Binding-site contacts:
Ligand atom C10 contacts residue ASN375 of chain 1.A at 3.6 Å.
Ligand atom C07 contacts residue TYR379 of chain 1.A at 3.7 Å (hydrophobic).
Ligand atom C03 contacts residue PHE189 of chain 1.A at 3.5 Å (hydrophobic).
Ligand atom C23 contacts residue ASN356 of chain 1.A at 3.2 Å.
Ligand atom O25 contacts residue ASN356 of chain 1.A at 3.1 Å (h-bond).
Ligand atom N26 contacts residue SER199 of chain 1.A at 3.1 Å (h-bond).
Ligand atom O02 contacts residue ASP188 of chain 1.A at 2.8 Å (salt-bridge).
Ligand atom C19 contacts residue VAL110 of chain 1.A at 3.7 Å (hydrophobic).
Ligand atom C07 contacts residue ASN375 of chain 1.A at 3.3 Å.
Ligand atom N11 contacts residue TYR379 of chain 1.A at 3.6 Å.
Ligand atom C24 contacts residue ASN356 of chain 1.A at 3.2 Å.
Ligand atom C09 contacts residue ASP109 of chain 1.A at 3.5 Å.
Ligand atom N11 contacts residue ASP109 of chain 1.A at 2.4 Å (salt-bridge).
Ligand atom C17 contacts residue VAL110 of chain 1.A at 3.7 Å (hydrophobic).
Ligand atom C04 contacts residue ILE372 of chain 1.A at 3.5 Å (hydrophobic).
Ligand atom C17 contacts residue PHE353 of chain 1.A at 3.6 Å (hydrophobic).
Ligand atom C27 contacts residue TRP105 of chain 1.A at 3.4 Å (hydrophobic).
Ligand atom O18 contacts residue VAL113 of chain 1.A at 3.3 Å.
Ligand atom C28 contacts residue PHE189 of chain 1.A at 3.5 Å (hydrophobic).
Ligand atom C12 contacts residue ASP109 of chain 1.A at 3.1 Å.
Ligand atom C23 contacts residue TYR371 of chain 1.A at 3.6 Å (hydrophobic).
Ligand atom O18 contacts residue VAL110 of chain 1.A at 3.7 Å.
Ligand atom C10 contacts residue PHE189 of chain 1.A at 3.5 Å (hydrophobic).
Ligand atom O14 contacts residue VAL113 of chain 1.A at 3.6 Å.
Ligand atom C05 contacts residue TYR371 of chain 1.A at 3.6 Å (hydrophobic).
Ligand atom O02 contacts residue PHE189 of chain 1.A at 3.2 Å (h-bond).
Ligand atom C13 contacts residue PHE352 of chain 1.A at 3.7 Å (hydrophobic).
Ligand atom O14 contacts residue TRP349 of chain 1.A at 3.6 Å.
Ligand atom C01 contacts residue HIS89 of chain 1.A at 3.4 Å.
Ligand atom C10 contacts residue TYR371 of chain 1.A at 3.7 Å (hydrophobic).
Ligand atom O18 contacts residue THR114 of chain 1.A at 3.5 Å (h-bond).
Ligand atom C07 contacts residue ASP109 of chain 1.A at 3.7 Å.
Ligand atom O14 contacts residue ASP109 of chain 1.A at 2.9 Å (salt-bridge).
Ligand atom N11 contacts residue ASN375 of chain 1.A at 3.0 Å (h-bond).
Ligand atom O18 contacts residue SER203 of chain 1.A at 3.1 Å (h-bond).
Ligand atom C28 contacts residue CYS187 of chain 1.A at 3.5 Å (hydrophobic).
Ligand atom C08 contacts residue ASN375 of chain 1.A at 3.5 Å.
Ligand atom C08 contacts residue ASP109 of chain 1.A at 3.4 Å.
Ligand atom C19 contacts residue SER199 of chain 1.A at 3.7 Å.
Ligand atom C01 contacts residue ASP188 of chain 1.A at 3.4 Å.

A protein and the small-molecule ligand that binds it are described below.
Small molecule (SMILES): COc1ccc(CC(C)(C)NC[C@H](O)c2cc(O)cc3c2OCC(=O)N3)cc1

Sequence of chain 1.A:
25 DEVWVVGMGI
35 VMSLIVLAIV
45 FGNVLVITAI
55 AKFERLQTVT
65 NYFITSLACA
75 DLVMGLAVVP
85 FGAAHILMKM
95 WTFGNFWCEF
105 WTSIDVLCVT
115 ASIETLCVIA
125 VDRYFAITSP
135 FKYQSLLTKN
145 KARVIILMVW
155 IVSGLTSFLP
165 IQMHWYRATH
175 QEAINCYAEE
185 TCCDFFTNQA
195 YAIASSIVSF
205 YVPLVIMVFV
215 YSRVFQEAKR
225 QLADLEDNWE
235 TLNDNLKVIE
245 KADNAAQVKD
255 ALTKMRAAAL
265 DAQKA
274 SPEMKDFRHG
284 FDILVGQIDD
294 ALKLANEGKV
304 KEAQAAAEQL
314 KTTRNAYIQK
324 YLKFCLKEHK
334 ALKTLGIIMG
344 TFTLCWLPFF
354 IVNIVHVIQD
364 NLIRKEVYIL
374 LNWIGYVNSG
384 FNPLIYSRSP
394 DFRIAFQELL